Sequence of chain 1.C:
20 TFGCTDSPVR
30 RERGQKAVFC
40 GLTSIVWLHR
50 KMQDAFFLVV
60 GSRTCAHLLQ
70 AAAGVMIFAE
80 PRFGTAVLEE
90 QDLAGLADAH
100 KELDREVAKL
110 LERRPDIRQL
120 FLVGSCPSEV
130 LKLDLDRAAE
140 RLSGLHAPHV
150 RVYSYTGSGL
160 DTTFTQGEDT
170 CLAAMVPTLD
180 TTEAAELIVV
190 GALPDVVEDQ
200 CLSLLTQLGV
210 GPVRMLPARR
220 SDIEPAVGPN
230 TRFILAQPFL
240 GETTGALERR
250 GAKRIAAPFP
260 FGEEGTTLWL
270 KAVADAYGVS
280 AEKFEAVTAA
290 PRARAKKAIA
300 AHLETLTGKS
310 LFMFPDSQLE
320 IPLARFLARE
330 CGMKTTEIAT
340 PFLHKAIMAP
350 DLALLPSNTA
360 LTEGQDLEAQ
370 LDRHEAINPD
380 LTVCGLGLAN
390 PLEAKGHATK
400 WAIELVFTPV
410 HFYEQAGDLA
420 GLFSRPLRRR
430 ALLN

Sequence of chain 1.B:
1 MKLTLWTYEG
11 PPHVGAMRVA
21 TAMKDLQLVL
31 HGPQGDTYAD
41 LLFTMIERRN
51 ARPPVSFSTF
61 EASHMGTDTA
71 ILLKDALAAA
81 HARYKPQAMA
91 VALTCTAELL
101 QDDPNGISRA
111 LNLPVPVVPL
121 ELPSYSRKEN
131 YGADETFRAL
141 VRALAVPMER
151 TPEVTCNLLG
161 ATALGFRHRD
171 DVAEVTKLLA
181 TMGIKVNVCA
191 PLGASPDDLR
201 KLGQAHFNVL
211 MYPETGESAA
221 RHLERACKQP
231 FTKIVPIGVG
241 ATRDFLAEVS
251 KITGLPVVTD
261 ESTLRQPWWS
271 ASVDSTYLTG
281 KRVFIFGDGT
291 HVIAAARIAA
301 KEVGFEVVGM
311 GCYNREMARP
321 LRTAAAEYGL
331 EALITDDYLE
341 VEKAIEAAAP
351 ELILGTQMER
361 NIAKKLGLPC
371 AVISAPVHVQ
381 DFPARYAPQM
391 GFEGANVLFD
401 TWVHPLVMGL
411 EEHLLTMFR

This protein binds this small molecule.
Small molecule (SMILES): C=Cc1c(C)c2n3c1C=C1C(C)=C(CC)C4=[N+]1[Mg]31n3c(c(C)c5c3=C(C3=[N+]1C(=C2)C(C)=C3CCC(=O)O)[C@@H](C(=O)OC)C5=O)=C4

Sequence of chain 1.D:
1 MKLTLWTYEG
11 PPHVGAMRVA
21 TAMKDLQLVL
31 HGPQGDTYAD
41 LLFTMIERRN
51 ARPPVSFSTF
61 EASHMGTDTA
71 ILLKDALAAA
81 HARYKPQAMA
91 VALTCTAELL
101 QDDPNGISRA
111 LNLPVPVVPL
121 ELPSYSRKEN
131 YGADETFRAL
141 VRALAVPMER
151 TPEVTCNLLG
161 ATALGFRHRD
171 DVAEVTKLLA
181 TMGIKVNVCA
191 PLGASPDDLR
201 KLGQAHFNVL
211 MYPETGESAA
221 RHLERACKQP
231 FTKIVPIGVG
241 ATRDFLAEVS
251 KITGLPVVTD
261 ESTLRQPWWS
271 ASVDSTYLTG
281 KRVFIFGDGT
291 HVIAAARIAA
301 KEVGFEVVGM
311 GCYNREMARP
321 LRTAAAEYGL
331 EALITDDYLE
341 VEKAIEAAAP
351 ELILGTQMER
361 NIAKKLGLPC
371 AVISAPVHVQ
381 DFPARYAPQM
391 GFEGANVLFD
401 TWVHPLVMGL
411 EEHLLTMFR

Binding-site contacts:
Ligand atom O2A contacts residue LEU410 of chain 1.B at 3.5 Å (h-bond).
Ligand atom CMB contacts residue LEU42 of chain 1.D at 3.5 Å (hydrophobic).
Ligand atom CMB contacts residue LEU41 of chain 1.D at 3.5 Å (hydrophobic).
Ligand atom OAD contacts residue LEU410 of chain 1.B at 3.3 Å (h-bond).
Ligand atom CMC contacts residue ALA71 of chain 1.C at 3.2 Å (hydrophobic).
Ligand atom CAB contacts residue TYR38 of chain 1.D at 3.7 Å (hydrophobic).
Ligand atom O1A contacts residue LEU410 of chain 1.B at 2.9 Å (h-bond).
Ligand atom O2A contacts residue GLY409 of chain 1.B at 2.2 Å (h-bond).
Ligand atom O2D contacts residue TRP400 of chain 1.C at 3.5 Å.
Ligand atom C2O contacts residue TRP400 of chain 1.C at 3.4 Å (hydrophobic).
Ligand atom CMC contacts residue PHE38 of chain 1.C at 3.6 Å (hydrophobic).
Ligand atom CBD contacts residue LEU410 of chain 1.B at 3.7 Å (hydrophobic).
Ligand atom CGA contacts residue GLY409 of chain 1.B at 3.2 Å.
Ligand atom OAD contacts residue HIS413 of chain 1.B at 3.5 Å.
Ligand atom CBC contacts residue VAL45 of chain 1.C at 3.7 Å (hydrophobic).
Ligand atom CMA contacts residue MET45 of chain 1.D at 3.7 Å (hydrophobic).
Ligand atom C4C contacts residue ALA71 of chain 1.C at 3.7 Å (hydrophobic).
Ligand atom CBC contacts residue PHE406 of chain 1.C at 3.5 Å (hydrophobic).
Ligand atom CGA contacts residue LEU410 of chain 1.B at 3.5 Å (hydrophobic).
Ligand atom CBD contacts residue GLY409 of chain 1.B at 3.7 Å.
Ligand atom O2A contacts residue MET408 of chain 1.B at 2.2 Å.
Ligand atom CAC contacts residue PHE406 of chain 1.C at 3.1 Å (hydrophobic).
Ligand atom C2C contacts residue ALA71 of chain 1.C at 3.6 Å (hydrophobic).
Ligand atom C4B contacts residue LEU41 of chain 1.D at 3.6 Å (hydrophobic).
Ligand atom C3C contacts residue ILE402 of chain 1.C at 3.7 Å (hydrophobic).
Ligand atom OAD contacts residue TRP400 of chain 1.C at 3.0 Å.
Ligand atom CAD contacts residue GLY409 of chain 1.B at 3.5 Å.
Ligand atom CAD contacts residue TRP400 of chain 1.C at 3.5 Å (hydrophobic).
Ligand atom CBB contacts residue ALA70 of chain 1.C at 3.5 Å (hydrophobic).
Ligand atom CMC contacts residue THR42 of chain 1.C at 3.6 Å.
Ligand atom C3B contacts residue LEU41 of chain 1.D at 3.5 Å (hydrophobic).
Ligand atom CAC contacts residue ILE402 of chain 1.C at 3.5 Å (hydrophobic).
Ligand atom C1C contacts residue ALA71 of chain 1.C at 3.7 Å (hydrophobic).
Ligand atom OAD contacts residue GLY409 of chain 1.B at 3.0 Å.
Ligand atom CHC contacts residue PHE38 of chain 1.C at 3.7 Å (hydrophobic).
Ligand atom CGA contacts residue MET408 of chain 1.B at 3.2 Å (hydrophobic).
Ligand atom CAB contacts residue LEU41 of chain 1.D at 3.7 Å (hydrophobic).
Ligand atom C2O contacts residue VAL273 of chain 1.B at 3.3 Å (hydrophobic).
Ligand atom O1A contacts residue GLY409 of chain 1.B at 3.7 Å.
Ligand atom CAD contacts residue LEU410 of chain 1.B at 3.3 Å (hydrophobic).